A small-molecule ligand and the protein it binds are described below.
Small molecule (SMILES): O=C(CCCC[C@@H]1SC[C@@H]2NC(=O)N[C@@H]21)N[C@@H]1CCNC1

Binding-site contacts:
Ligand atom O11 contacts residue ASN38 of chain 1.D at 2.9 Å (h-bond).
Ligand atom C12 contacts residue SER77 of chain 1.D at 3.8 Å.
Ligand atom C15 contacts residue SER101 of chain 1.D at 3.4 Å.
Ligand atom C10 contacts residue ASN38 of chain 1.D at 3.6 Å.
Ligand atom C6 contacts residue TRP97 of chain 1.D at 3.3 Å (hydrophobic).
Ligand atom N2 contacts residue VAL36 of chain 1.D at 3.5 Å.
Ligand atom C13 contacts residue SER101 of chain 1.D at 3.4 Å.
Ligand atom S1 contacts residue THR79 of chain 1.D at 3.3 Å (h-bond).
Ligand atom C9 contacts residue TRP68 of chain 1.D at 3.8 Å (hydrophobic).
Ligand atom N1 contacts residue ASP117 of chain 1.D at 2.8 Å (salt-bridge).
Ligand atom C5 contacts residue TRP97 of chain 1.D at 3.8 Å (hydrophobic).
Ligand atom S1 contacts residue TRP81 of chain 1.D at 3.7 Å.
Ligand atom C7 contacts residue VAL36 of chain 1.D at 3.8 Å (hydrophobic).
Ligand atom C4 contacts residue TRP109 of chain 1.B at 3.7 Å (hydrophobic).
Ligand atom N14 contacts residue SER101 of chain 1.D at 2.8 Å (h-bond).
Ligand atom C7 contacts residue SER34 of chain 1.D at 3.5 Å.
Ligand atom C10 contacts residue TRP68 of chain 1.D at 3.6 Å (hydrophobic).
Ligand atom O3 contacts residue ASP117 of chain 1.D at 3.8 Å.
Ligand atom N2 contacts residue SER34 of chain 1.D at 3.0 Å (h-bond).
Ligand atom C3 contacts residue SER16 of chain 1.D at 3.7 Å.
Ligand atom C12 contacts residue ALA75 of chain 1.D at 3.6 Å (hydrophobic).
Ligand atom C3 contacts residue SER34 of chain 1.D at 3.9 Å.
Ligand atom S1 contacts residue TRP68 of chain 1.D at 3.6 Å.
Ligand atom C3 contacts residue ASP117 of chain 1.D at 3.7 Å.
Ligand atom C2 contacts residue TRP109 of chain 1.B at 3.6 Å (hydrophobic).
Ligand atom C8 contacts residue LEU99 of chain 1.D at 3.8 Å (hydrophobic).
Ligand atom C3 contacts residue ASN12 of chain 1.D at 3.8 Å.
Ligand atom O3 contacts residue SER16 of chain 1.D at 2.7 Å (h-bond).
Ligand atom C1 contacts residue SER77 of chain 1.D at 3.8 Å.
Ligand atom O3 contacts residue TYR32 of chain 1.D at 2.7 Å (h-bond).
Ligand atom O3 contacts residue ASN12 of chain 1.D at 3.0 Å (h-bond).
Ligand atom C8 contacts residue TRP68 of chain 1.D at 3.7 Å (hydrophobic).
Ligand atom N12 contacts residue SER77 of chain 1.D at 3.1 Å (h-bond).
Ligand atom C4 contacts residue VAL36 of chain 1.D at 3.7 Å (hydrophobic).
Ligand atom N2 contacts residue LEU14 of chain 1.D at 3.8 Å.
Ligand atom N1 contacts residue LEU14 of chain 1.D at 3.6 Å.
Ligand atom C3 contacts residue LEU14 of chain 1.D at 3.5 Å (hydrophobic).
Ligand atom C11 contacts residue ASN38 of chain 1.D at 3.6 Å.
Ligand atom O11 contacts residue GLY37 of chain 1.D at 3.5 Å.
Ligand atom C3 contacts residue TYR32 of chain 1.D at 3.6 Å (hydrophobic).

Sequence of chain 1.D:
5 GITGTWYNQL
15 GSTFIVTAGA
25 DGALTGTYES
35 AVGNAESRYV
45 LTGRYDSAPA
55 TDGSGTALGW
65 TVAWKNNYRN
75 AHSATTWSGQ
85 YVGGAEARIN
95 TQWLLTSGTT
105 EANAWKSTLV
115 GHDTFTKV

Sequence of chain 1.B:
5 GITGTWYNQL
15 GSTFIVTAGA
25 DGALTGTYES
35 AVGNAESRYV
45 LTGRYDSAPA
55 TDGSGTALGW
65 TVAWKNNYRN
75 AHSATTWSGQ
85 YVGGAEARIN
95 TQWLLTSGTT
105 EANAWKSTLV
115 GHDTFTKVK